Binding-site contacts:
Ligand atom OXT contacts residue ASN92 of chain 1.B at 2.8 Å (h-bond).
Ligand atom C contacts residue ASN92 of chain 1.B at 3.0 Å.
Ligand atom O contacts residue ASN92 of chain 1.B at 3.3 Å (h-bond).
Ligand atom CA contacts residue ASN92 of chain 1.B at 3.8 Å.

Sequence of chain 1.B:
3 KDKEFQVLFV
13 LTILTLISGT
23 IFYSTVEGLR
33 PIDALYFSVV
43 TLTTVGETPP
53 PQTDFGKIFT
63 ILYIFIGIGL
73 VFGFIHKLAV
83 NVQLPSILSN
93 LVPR

A small-molecule ligand and the protein it binds are described below.
Small molecule (SMILES): NCC(=O)O